Sequence of chain 1.E:
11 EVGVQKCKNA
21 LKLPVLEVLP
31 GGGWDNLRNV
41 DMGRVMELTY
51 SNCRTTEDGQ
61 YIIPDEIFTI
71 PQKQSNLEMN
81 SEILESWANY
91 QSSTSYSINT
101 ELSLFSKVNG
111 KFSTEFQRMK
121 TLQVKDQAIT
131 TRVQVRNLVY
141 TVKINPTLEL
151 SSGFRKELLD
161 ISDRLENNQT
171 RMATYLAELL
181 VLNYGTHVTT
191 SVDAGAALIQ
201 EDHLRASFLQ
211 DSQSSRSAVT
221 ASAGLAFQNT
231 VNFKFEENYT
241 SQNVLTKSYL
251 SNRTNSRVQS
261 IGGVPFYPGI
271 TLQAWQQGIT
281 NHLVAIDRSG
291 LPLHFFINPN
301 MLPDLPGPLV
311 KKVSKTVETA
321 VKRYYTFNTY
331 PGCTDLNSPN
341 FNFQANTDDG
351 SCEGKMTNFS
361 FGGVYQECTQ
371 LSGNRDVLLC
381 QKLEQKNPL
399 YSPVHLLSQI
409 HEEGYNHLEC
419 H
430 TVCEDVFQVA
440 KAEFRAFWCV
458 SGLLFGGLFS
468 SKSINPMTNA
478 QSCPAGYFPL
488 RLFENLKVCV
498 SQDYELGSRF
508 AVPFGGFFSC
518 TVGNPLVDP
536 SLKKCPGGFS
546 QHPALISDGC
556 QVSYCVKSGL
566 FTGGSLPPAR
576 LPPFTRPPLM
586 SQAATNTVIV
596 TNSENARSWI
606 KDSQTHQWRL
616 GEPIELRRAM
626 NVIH

Binding-site contacts:
Ligand atom C7 contacts residue ASN252 of chain 1.E at 4.0 Å.
Ligand atom C4 contacts residue SER248 of chain 1.E at 4.1 Å.
Ligand atom C5 contacts residue SER248 of chain 1.E at 4.5 Å.
Ligand atom C4 contacts residue ASN252 of chain 1.E at 4.3 Å.
Ligand atom C5 contacts residue ASN252 of chain 1.E at 3.7 Å.
Ligand atom C7 contacts residue SER251 of chain 1.E at 3.7 Å.
Ligand atom C2 contacts residue SER248 of chain 1.E at 3.6 Å.
Ligand atom C3 contacts residue ASN252 of chain 1.E at 3.9 Å.
Ligand atom C1 contacts residue ASN252 of chain 1.E at 1.4 Å.
Ligand atom C6 contacts residue ASP211 of chain 1.E at 3.2 Å.
Ligand atom O7 contacts residue SER248 of chain 1.E at 4.3 Å.
Ligand atom C6 contacts residue PHE208 of chain 1.E at 4.2 Å (hydrophobic).
Ligand atom O6 contacts residue SER207 of chain 1.E at 3.5 Å (h-bond).
Ligand atom C8 contacts residue SER251 of chain 1.E at 3.5 Å.
Ligand atom O6 contacts residue ASP211 of chain 1.E at 2.8 Å (salt-bridge).
Ligand atom C3 contacts residue SER248 of chain 1.E at 4.3 Å.
Ligand atom O7 contacts residue SER251 of chain 1.E at 3.2 Å.
Ligand atom C1 contacts residue SER248 of chain 1.E at 4.0 Å.
Ligand atom O5 contacts residue ASN252 of chain 1.E at 2.4 Å (h-bond).
Ligand atom O7 contacts residue ASP211 of chain 1.E at 3.9 Å.
Ligand atom O6 contacts residue PHE208 of chain 1.E at 4.3 Å.
Ligand atom C8 contacts residue ASP211 of chain 1.E at 4.3 Å.
Ligand atom O5 contacts residue SER248 of chain 1.E at 3.8 Å.
Ligand atom C2 contacts residue ASN252 of chain 1.E at 2.5 Å.
Ligand atom N2 contacts residue SER251 of chain 1.E at 4.1 Å.
Ligand atom N2 contacts residue ASN252 of chain 1.E at 3.0 Å (h-bond).
Ligand atom O5 contacts residue PHE208 of chain 1.E at 3.8 Å.
Ligand atom C7 contacts residue ASP211 of chain 1.E at 4.4 Å.

This small molecule binds to this protein.
Small molecule (SMILES): CC(=O)N[C@H]1[C@H](O[C@H]2[C@H](O)[C@@H](NC(C)=O)CO[C@@H]2CO)O[C@H](CO)[C@@H](O)[C@@H]1O